This protein binds this small molecule.
Small molecule (SMILES): N[C@@H](Cc1c[nH]c2ccccc12)C(=O)O

Binding-site contacts:
Ligand atom CB contacts residue GLN147 of chain 1.F at 4.2 Å.
Ligand atom CA contacts residue MET129 of chain 1.F at 4.1 Å (hydrophobic).
Ligand atom NE1 contacts residue GLY7 of chain 1.F at 4.0 Å.
Ligand atom C contacts residue GLN147 of chain 1.F at 3.8 Å.
Ligand atom OXT contacts residue GLN147 of chain 1.F at 4.0 Å.
Ligand atom NE1 contacts residue HIS43 of chain 1.F at 4.0 Å.
Ligand atom CD1 contacts residue VAL40 of chain 1.F at 3.9 Å (hydrophobic).
Ligand atom CH2 contacts residue SER6 of chain 1.F at 3.7 Å.
Ligand atom CE3 contacts residue GLY7 of chain 1.F at 4.0 Å.
Ligand atom CE2 contacts residue MET129 of chain 1.F at 4.0 Å (hydrophobic).
Ligand atom CD1 contacts residue MET129 of chain 1.F at 3.4 Å (hydrophobic).
Ligand atom N contacts residue GLN147 of chain 1.F at 3.7 Å.
Ligand atom CZ2 contacts residue PHE5 of chain 1.F at 3.5 Å (hydrophobic).
Ligand atom CH2 contacts residue PHE5 of chain 1.F at 3.5 Å (hydrophobic).
Ligand atom NE1 contacts residue VAL40 of chain 1.F at 3.8 Å.
Ligand atom CG contacts residue MET129 of chain 1.F at 3.4 Å (hydrophobic).
Ligand atom CH2 contacts residue VAL141 of chain 1.F at 3.9 Å (hydrophobic).
Ligand atom OXT contacts residue GLY7 of chain 1.F at 3.8 Å.
Ligand atom CD2 contacts residue MET129 of chain 1.F at 3.2 Å (hydrophobic).
Ligand atom CE2 contacts residue ASP132 of chain 1.F at 4.3 Å.
Ligand atom CE3 contacts residue MET129 of chain 1.F at 3.2 Å (hydrophobic).
Ligand atom CZ3 contacts residue VAL141 of chain 1.F at 4.0 Å (hydrophobic).
Ligand atom N contacts residue GLN9 of chain 1.F at 4.2 Å.
Ligand atom CE2 contacts residue GLY7 of chain 1.F at 3.5 Å.
Ligand atom CH2 contacts residue GLY7 of chain 1.F at 2.8 Å.
Ligand atom CZ2 contacts residue GLY7 of chain 1.F at 3.1 Å.
Ligand atom NE1 contacts residue MET129 of chain 1.F at 3.7 Å.
Ligand atom N contacts residue TYR125 of chain 1.F at 4.3 Å.
Ligand atom CE3 contacts residue VAL143 of chain 1.F at 4.0 Å (hydrophobic).
Ligand atom CZ3 contacts residue MET129 of chain 1.F at 4.0 Å (hydrophobic).
Ligand atom NE1 contacts residue ASP132 of chain 1.F at 3.1 Å (salt-bridge).
Ligand atom CZ2 contacts residue SER6 of chain 1.F at 4.0 Å.
Ligand atom CD1 contacts residue HIS43 of chain 1.F at 3.3 Å.
Ligand atom CD2 contacts residue GLY7 of chain 1.F at 3.9 Å.
Ligand atom CZ3 contacts residue GLY7 of chain 1.F at 3.4 Å.
Ligand atom CZ3 contacts residue VAL143 of chain 1.F at 3.5 Å (hydrophobic).
Ligand atom O contacts residue GLN9 of chain 1.F at 3.3 Å.
Ligand atom CB contacts residue MET129 of chain 1.F at 3.7 Å (hydrophobic).
Ligand atom CD1 contacts residue ASP132 of chain 1.F at 3.5 Å.
Ligand atom CA contacts residue GLN147 of chain 1.F at 3.4 Å.

Sequence of chain 1.F:
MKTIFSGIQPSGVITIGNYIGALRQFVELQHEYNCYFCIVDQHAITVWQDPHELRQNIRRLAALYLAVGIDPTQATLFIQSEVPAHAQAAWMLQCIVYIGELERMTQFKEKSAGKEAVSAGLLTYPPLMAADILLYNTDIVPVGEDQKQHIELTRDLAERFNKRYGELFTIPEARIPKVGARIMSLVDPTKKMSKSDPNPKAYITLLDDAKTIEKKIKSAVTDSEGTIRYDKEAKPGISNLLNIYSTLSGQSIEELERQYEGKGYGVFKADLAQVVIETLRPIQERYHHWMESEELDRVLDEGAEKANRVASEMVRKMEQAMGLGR